Sequence of chain 1.B:
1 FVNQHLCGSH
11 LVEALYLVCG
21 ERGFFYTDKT

Sequence of chain 1.A:
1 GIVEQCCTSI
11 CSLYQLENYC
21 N

Binding-site contacts:
Ligand atom C5 contacts residue HIS10 of chain 1.B at 4.1 Å.
Ligand atom C7 contacts residue ALA14 of chain 1.B at 3.6 Å (hydrophobic).
Ligand atom O1 contacts residue CYS6 of chain 1.A at 2.5 Å (h-bond).
Ligand atom C7 contacts residue LEU16 of chain 1.A at 4.0 Å (hydrophobic).
Ligand atom C1 contacts residue CYS6 of chain 1.A at 3.3 Å (hydrophobic).
Ligand atom C1 contacts residue LEU11 of chain 1.B at 3.8 Å (hydrophobic).
Ligand atom C5 contacts residue LEU11 of chain 1.B at 3.6 Å (hydrophobic).
Ligand atom C4 contacts residue LEU11 of chain 1.B at 3.9 Å (hydrophobic).
Ligand atom C6 contacts residue LEU11 of chain 1.B at 3.5 Å (hydrophobic).
Ligand atom C7 contacts residue CYS11 of chain 1.A at 4.3 Å (hydrophobic).
Ligand atom O1 contacts residue SER9 of chain 1.A at 3.5 Å (h-bond).
Ligand atom C6 contacts residue CYS6 of chain 1.A at 3.1 Å (hydrophobic).
Ligand atom C3 contacts residue LEU16 of chain 1.A at 4.4 Å (hydrophobic).
Ligand atom C2 contacts residue LEU11 of chain 1.B at 4.1 Å (hydrophobic).
Ligand atom O1 contacts residue CYS11 of chain 1.A at 2.8 Å (h-bond).
Ligand atom O1 contacts residue ILE10 of chain 1.A at 3.4 Å.
Ligand atom C4 contacts residue HIS10 of chain 1.B at 3.8 Å.
Ligand atom C2 contacts residue CYS11 of chain 1.A at 3.3 Å (hydrophobic).
Ligand atom C5 contacts residue CYS7 of chain 1.B at 3.9 Å (hydrophobic).
Ligand atom C5 contacts residue CYS6 of chain 1.A at 4.4 Å (hydrophobic).
Ligand atom C1 contacts residue CYS11 of chain 1.A at 3.8 Å (hydrophobic).
Ligand atom O1 contacts residue LEU11 of chain 1.B at 4.4 Å.
Ligand atom C3 contacts residue CYS11 of chain 1.A at 4.3 Å (hydrophobic).
Ligand atom C2 contacts residue LEU16 of chain 1.A at 4.4 Å (hydrophobic).
Ligand atom C3 contacts residue LEU11 of chain 1.B at 4.1 Å (hydrophobic).
Ligand atom C6 contacts residue CYS7 of chain 1.B at 3.8 Å (hydrophobic).

The small molecule below binds the protein below.
Small molecule (SMILES): Cc1cccc(O)c1